Sequence of chain 3.A:
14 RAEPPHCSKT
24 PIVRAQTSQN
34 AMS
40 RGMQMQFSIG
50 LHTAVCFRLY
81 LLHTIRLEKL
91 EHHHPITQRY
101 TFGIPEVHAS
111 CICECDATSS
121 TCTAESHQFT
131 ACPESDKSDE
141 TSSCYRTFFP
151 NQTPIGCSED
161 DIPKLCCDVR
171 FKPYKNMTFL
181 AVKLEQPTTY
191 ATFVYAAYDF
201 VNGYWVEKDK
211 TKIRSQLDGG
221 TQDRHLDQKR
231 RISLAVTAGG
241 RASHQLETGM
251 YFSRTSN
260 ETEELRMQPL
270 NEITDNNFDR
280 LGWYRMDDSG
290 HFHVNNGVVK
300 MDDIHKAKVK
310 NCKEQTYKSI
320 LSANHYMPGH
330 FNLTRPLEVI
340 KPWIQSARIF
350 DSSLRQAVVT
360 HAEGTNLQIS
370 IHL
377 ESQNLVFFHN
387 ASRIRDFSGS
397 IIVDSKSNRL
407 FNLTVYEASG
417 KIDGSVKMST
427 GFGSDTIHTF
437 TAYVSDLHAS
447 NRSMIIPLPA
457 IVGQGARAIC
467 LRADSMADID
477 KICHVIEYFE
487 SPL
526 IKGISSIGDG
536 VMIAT

Binding-site contacts:
Ligand atom C1 contacts residue GLU413 of chain 3.A at 4.5 Å.
Ligand atom C4 contacts residue ASN447 of chain 3.A at 4.2 Å.
Ligand atom C8 contacts residue SER446 of chain 3.A at 3.5 Å.
Ligand atom O7 contacts residue GLU413 of chain 3.A at 3.4 Å.
Ligand atom C1 contacts residue ASN447 of chain 3.A at 1.4 Å.
Ligand atom C3 contacts residue GLU413 of chain 3.A at 3.4 Å.
Ligand atom C2 contacts residue GLU413 of chain 3.A at 4.4 Å.
Ligand atom C2 contacts residue ASN447 of chain 3.A at 2.5 Å.
Ligand atom C3 contacts residue ASN447 of chain 3.A at 3.7 Å.
Ligand atom C4 contacts residue GLU413 of chain 3.A at 3.7 Å.
Ligand atom C5 contacts residue TYR412 of chain 3.A at 4.3 Å (hydrophobic).
Ligand atom O4 contacts residue GLU413 of chain 3.A at 2.8 Å (salt-bridge).
Ligand atom C8 contacts residue ASN447 of chain 3.A at 4.4 Å.
Ligand atom N2 contacts residue ASN447 of chain 3.A at 2.8 Å (h-bond).
Ligand atom O7 contacts residue ASN447 of chain 3.A at 3.5 Å (h-bond).
Ligand atom O6 contacts residue TYR412 of chain 3.A at 3.9 Å.
Ligand atom C7 contacts residue ASN447 of chain 3.A at 3.5 Å.
Ligand atom O4 contacts residue ARG391 of chain 3.A at 4.2 Å.
Ligand atom O5 contacts residue TYR412 of chain 3.A at 3.7 Å.
Ligand atom C1 contacts residue TYR412 of chain 3.A at 4.1 Å (hydrophobic).
Ligand atom O5 contacts residue ASN447 of chain 3.A at 2.3 Å (h-bond).
Ligand atom O3 contacts residue GLU413 of chain 3.A at 4.1 Å.
Ligand atom C5 contacts residue ASN447 of chain 3.A at 3.6 Å.

The protein below binds the small molecule below.
Small molecule (SMILES): CC(=O)N[C@@H]1[C@@H](O)[C@H](O)[C@@H](CO)O[C@H]1O